Binding-site contacts:
Ligand atom C7 contacts residue ASN79 of chain 1.F at 3.9 Å.
Ligand atom C8 contacts residue GLN75 of chain 1.F at 3.7 Å.
Ligand atom C7 contacts residue GLU69 of chain 1.F at 4.1 Å.
Ligand atom O5 contacts residue ASN82 of chain 1.F at 2.4 Å (h-bond).
Ligand atom C8 contacts residue GLU69 of chain 1.F at 3.4 Å.
Ligand atom C3 contacts residue GLU72 of chain 1.F at 4.4 Å.
Ligand atom C8 contacts residue ARG108 of chain 1.C at 4.3 Å.
Ligand atom C7 contacts residue GLU72 of chain 1.F at 4.0 Å.
Ligand atom C8 contacts residue ASN79 of chain 1.F at 3.6 Å.
Ligand atom O7 contacts residue ARG287 of chain 1.E at 4.4 Å.
Ligand atom O6 contacts residue ARG287 of chain 1.E at 3.4 Å.
Ligand atom O7 contacts residue ASN79 of chain 1.F at 3.5 Å (h-bond).
Ligand atom C5 contacts residue ASN82 of chain 1.F at 3.6 Å.
Ligand atom N2 contacts residue GLU72 of chain 1.F at 3.9 Å.
Ligand atom C4 contacts residue ASN82 of chain 1.F at 4.3 Å.
Ligand atom O7 contacts residue ASN82 of chain 1.F at 3.9 Å.
Ligand atom C7 contacts residue ASN82 of chain 1.F at 3.6 Å.
Ligand atom C8 contacts residue GLU72 of chain 1.F at 3.6 Å.
Ligand atom N2 contacts residue ASN82 of chain 1.F at 3.0 Å (h-bond).
Ligand atom C8 contacts residue GLY78 of chain 1.F at 4.0 Å.
Ligand atom O3 contacts residue GLU72 of chain 1.F at 4.0 Å.
Ligand atom O7 contacts residue ARG108 of chain 1.C at 2.9 Å (salt-bridge).
Ligand atom C7 contacts residue ARG108 of chain 1.C at 3.9 Å.
Ligand atom C3 contacts residue ASN82 of chain 1.F at 3.9 Å.
Ligand atom C7 contacts residue ARG287 of chain 1.E at 4.5 Å.
Ligand atom O7 contacts residue GLU69 of chain 1.F at 3.7 Å.
Ligand atom C8 contacts residue ARG287 of chain 1.E at 3.5 Å.
Ligand atom C1 contacts residue ASN82 of chain 1.F at 1.4 Å.
Ligand atom C2 contacts residue ASN82 of chain 1.F at 2.6 Å.

Sequence of chain 1.F:
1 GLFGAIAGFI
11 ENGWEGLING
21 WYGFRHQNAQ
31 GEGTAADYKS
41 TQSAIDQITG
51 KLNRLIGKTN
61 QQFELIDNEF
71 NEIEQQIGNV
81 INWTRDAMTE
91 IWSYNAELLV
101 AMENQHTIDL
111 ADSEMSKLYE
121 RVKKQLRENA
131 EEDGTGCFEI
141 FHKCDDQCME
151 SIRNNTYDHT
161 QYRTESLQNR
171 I

Sequence of chain 1.E:
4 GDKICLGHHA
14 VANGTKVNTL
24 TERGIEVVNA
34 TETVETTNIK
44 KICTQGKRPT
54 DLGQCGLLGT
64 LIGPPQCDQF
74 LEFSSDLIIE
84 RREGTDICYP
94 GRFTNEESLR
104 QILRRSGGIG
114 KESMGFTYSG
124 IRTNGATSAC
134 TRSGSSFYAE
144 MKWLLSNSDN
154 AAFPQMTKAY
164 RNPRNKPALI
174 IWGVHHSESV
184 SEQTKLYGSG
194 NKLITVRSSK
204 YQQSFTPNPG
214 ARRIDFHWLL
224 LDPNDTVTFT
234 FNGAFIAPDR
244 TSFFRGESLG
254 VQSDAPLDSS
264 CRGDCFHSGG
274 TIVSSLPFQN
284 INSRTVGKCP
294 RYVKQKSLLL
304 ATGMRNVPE

The small molecule below binds the protein below.
Small molecule (SMILES): CC(=O)N[C@H]1[C@H](O[C@H]2[C@H](O)[C@@H](NC(C)=O)CO[C@@H]2CO)O[C@H](CO)[C@@H](O)[C@@H]1O

Sequence of chain 1.C:
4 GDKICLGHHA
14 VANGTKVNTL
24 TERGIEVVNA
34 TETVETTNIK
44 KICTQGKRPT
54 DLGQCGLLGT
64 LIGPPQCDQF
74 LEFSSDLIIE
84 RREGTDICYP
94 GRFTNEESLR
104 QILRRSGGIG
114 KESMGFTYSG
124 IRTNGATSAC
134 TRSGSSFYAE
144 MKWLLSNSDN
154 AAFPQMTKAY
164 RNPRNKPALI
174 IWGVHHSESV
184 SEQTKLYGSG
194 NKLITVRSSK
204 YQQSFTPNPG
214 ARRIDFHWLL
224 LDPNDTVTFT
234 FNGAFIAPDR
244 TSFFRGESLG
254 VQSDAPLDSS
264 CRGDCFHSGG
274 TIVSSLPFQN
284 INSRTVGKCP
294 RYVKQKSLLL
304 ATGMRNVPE